This protein binds this small molecule.
Small molecule (SMILES): N[C@@H](CCCC(=O)N[C@@H](CS)C(=O)NCC(=O)O)C(=O)O

Sequence of chain 1.A:
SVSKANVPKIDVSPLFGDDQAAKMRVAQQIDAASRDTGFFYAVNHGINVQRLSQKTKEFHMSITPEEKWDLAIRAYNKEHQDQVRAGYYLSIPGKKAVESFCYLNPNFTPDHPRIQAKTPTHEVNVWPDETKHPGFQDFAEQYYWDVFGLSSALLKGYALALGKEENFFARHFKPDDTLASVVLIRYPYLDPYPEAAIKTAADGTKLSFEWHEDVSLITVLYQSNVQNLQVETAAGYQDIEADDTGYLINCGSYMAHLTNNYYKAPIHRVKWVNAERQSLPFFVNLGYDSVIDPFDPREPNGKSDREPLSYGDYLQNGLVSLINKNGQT

Binding-site contacts:
Ligand atom N11 contacts residue PHE285 of chain 1.A at 3.7 Å.
Ligand atom C30 contacts residue TYR189 of chain 1.A at 3.1 Å (hydrophobic).
Ligand atom C2 contacts residue SER183 of chain 1.A at 4.1 Å.
Ligand atom S17 contacts residue PHE285 of chain 1.A at 3.7 Å.
Ligand atom C7 contacts residue PHE285 of chain 1.A at 4.0 Å (hydrophobic).
Ligand atom C31 contacts residue TYR189 of chain 1.A at 3.2 Å (hydrophobic).
Ligand atom C3 contacts residue LEU321 of chain 1.A at 3.8 Å (hydrophobic).
Ligand atom C10 contacts residue LEU324 of chain 1.A at 3.7 Å (hydrophobic).
Ligand atom N14 contacts residue TYR91 of chain 1.A at 2.9 Å (h-bond).
Ligand atom O20 contacts residue LEU321 of chain 1.A at 4.1 Å.
Ligand atom C16 contacts residue HIS214 of chain 1.A at 3.3 Å.
Ligand atom N29 contacts residue PHE211 of chain 1.A at 3.5 Å.
Ligand atom O19 contacts residue LEU321 of chain 1.A at 3.8 Å.
Ligand atom C1 contacts residue CYS104 of chain 1.A at 3.6 Å (hydrophobic).
Ligand atom C2 contacts residue CYS104 of chain 1.A at 3.9 Å (hydrophobic).
Ligand atom O20 contacts residue SER183 of chain 1.A at 2.7 Å (h-bond).
Ligand atom C1 contacts residue SER183 of chain 1.A at 3.3 Å.
Ligand atom C16 contacts residue FE21 of chain 1.C at 3.5 Å.
Ligand atom C4 contacts residue PHE285 of chain 1.A at 3.9 Å (hydrophobic).
Ligand atom O15 contacts residue THR331 of chain 1.A at 3.9 Å.
Ligand atom C31 contacts residue VAL272 of chain 1.A at 3.7 Å (hydrophobic).
Ligand atom O19 contacts residue ARG87 of chain 1.A at 2.7 Å (salt-bridge).
Ligand atom S17 contacts residue ASP216 of chain 1.A at 3.3 Å (salt-bridge).
Ligand atom N14 contacts residue CYS104 of chain 1.A at 3.8 Å.
Ligand atom O20 contacts residue ARG87 of chain 1.A at 2.7 Å (salt-bridge).
Ligand atom C16 contacts residue PHE211 of chain 1.A at 3.5 Å (hydrophobic).
Ligand atom C1 contacts residue ARG87 of chain 1.A at 3.5 Å.
Ligand atom N11 contacts residue LEU324 of chain 1.A at 4.0 Å.
Ligand atom O15 contacts residue LEU324 of chain 1.A at 3.9 Å.
Ligand atom C7 contacts residue LEU324 of chain 1.A at 4.0 Å (hydrophobic).
Ligand atom O19 contacts residue CYS104 of chain 1.A at 3.9 Å.
Ligand atom C12 contacts residue PHE211 of chain 1.A at 3.7 Å (hydrophobic).
Ligand atom O43 contacts residue VAL272 of chain 1.A at 3.5 Å.
Ligand atom C30 contacts residue PHE211 of chain 1.A at 3.7 Å (hydrophobic).
Ligand atom O43 contacts residue TYR189 of chain 1.A at 2.6 Å (h-bond).
Ligand atom O42 contacts residue VAL272 of chain 1.A at 3.9 Å.
Ligand atom S17 contacts residue FE21 of chain 1.C at 2.5 Å.
Ligand atom S17 contacts residue HIS214 of chain 1.A at 3.5 Å (h-bond).
Ligand atom O18 contacts residue ILE187 of chain 1.A at 4.1 Å.
Ligand atom C2 contacts residue VAL185 of chain 1.A at 4.0 Å (hydrophobic).